Sequence of chain 1.A:
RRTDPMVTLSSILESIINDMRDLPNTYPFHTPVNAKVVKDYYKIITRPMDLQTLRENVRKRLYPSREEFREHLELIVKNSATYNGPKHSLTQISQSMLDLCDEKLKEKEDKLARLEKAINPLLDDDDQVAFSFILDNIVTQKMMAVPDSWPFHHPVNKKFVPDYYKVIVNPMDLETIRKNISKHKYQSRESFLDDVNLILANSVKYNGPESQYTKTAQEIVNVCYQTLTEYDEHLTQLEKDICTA

The protein below binds the small molecule below.
Small molecule (SMILES): [C][C]([C])c1[c][c]c(-c2[c]c([N]C(=O)CNC(=O)C(CN)NC(=O)COCCOCCOCCOCCOCCOCCOCCOCCOCCOCCOCCOCCOCCOCCOCCOCCOCCC(=O)NC(CN)C(=O)NCCC(=O)Nc3cc(-c4ccc(C)c(NS(C)(=O)=O)c4)nn4c(C)nnc34)c3nnc([C])n3n2)[c]c1[N]S([C])(=O)=O

Binding-site contacts:
Ligand atom C14 contacts residue VAL55 of chain 1.A at 3.9 Å (hydrophobic).
Ligand atom C18 contacts residue HIS106 of chain 1.A at 3.5 Å.
Ligand atom S contacts residue PRO50 of chain 1.A at 4.0 Å.
Ligand atom N3 contacts residue TYR101 of chain 1.A at 3.7 Å.
Ligand atom O1 contacts residue ASN52 of chain 1.A at 2.9 Å (h-bond).
Ligand atom C12 contacts residue VAL56 of chain 1.A at 3.6 Å (hydrophobic).
Ligand atom C4 contacts residue ASN102 of chain 1.A at 3.9 Å.
Ligand atom C1 contacts residue LEU108 of chain 1.A at 3.5 Å (hydrophobic).
Ligand atom N contacts residue ASN102 of chain 1.A at 2.9 Å (h-bond).
Ligand atom C9 contacts residue VAL55 of chain 1.A at 4.0 Å (hydrophobic).
Ligand atom N contacts residue LEU108 of chain 1.A at 3.4 Å.
Ligand atom C4 contacts residue LEU108 of chain 1.A at 3.7 Å (hydrophobic).
Ligand atom C17 contacts residue HIS106 of chain 1.A at 3.5 Å.
Ligand atom S contacts residue ASN52 of chain 1.A at 3.8 Å.
Ligand atom C7 contacts residue VAL56 of chain 1.A at 3.6 Å (hydrophobic).
Ligand atom N4 contacts residue ASN102 of chain 1.A at 3.6 Å (h-bond).
Ligand atom C13 contacts residue PRO46 of chain 1.A at 3.2 Å (hydrophobic).
Ligand atom C3 contacts residue VAL56 of chain 1.A at 3.5 Å (hydrophobic).
Ligand atom C15 contacts residue ASN102 of chain 1.A at 3.3 Å.
Ligand atom C13 contacts residue THR49 of chain 1.A at 3.5 Å.
Ligand atom C contacts residue ASN102 of chain 1.A at 3.5 Å.
Ligand atom C10 contacts residue VAL55 of chain 1.A at 3.8 Å (hydrophobic).
Ligand atom N1 contacts residue VAL56 of chain 1.A at 3.7 Å.
Ligand atom C1 contacts residue ASN102 of chain 1.A at 4.0 Å.
Ligand atom N4 contacts residue TYR59 of chain 1.A at 3.8 Å.
Ligand atom O1 contacts residue VAL51 of chain 1.A at 3.6 Å.
Ligand atom C6 contacts residue VAL51 of chain 1.A at 3.4 Å (hydrophobic).
Ligand atom N contacts residue TYR101 of chain 1.A at 3.8 Å.
Ligand atom C2 contacts residue VAL56 of chain 1.A at 3.8 Å (hydrophobic).
Ligand atom C3 contacts residue PRO46 of chain 1.A at 3.9 Å (hydrophobic).
Ligand atom O1 contacts residue VAL56 of chain 1.A at 3.7 Å.
Ligand atom C6 contacts residue PHE47 of chain 1.A at 3.9 Å (hydrophobic).
Ligand atom C6 contacts residue PRO46 of chain 1.A at 3.4 Å (hydrophobic).
Ligand atom C13 contacts residue PRO50 of chain 1.A at 3.6 Å (hydrophobic).
Ligand atom O2 contacts residue THR49 of chain 1.A at 3.7 Å.
Ligand atom N1 contacts residue PRO46 of chain 1.A at 3.5 Å.
Ligand atom O2 contacts residue ASN52 of chain 1.A at 3.7 Å.
Ligand atom N3 contacts residue ASN102 of chain 1.A at 2.9 Å (h-bond).
Ligand atom N6 contacts residue HIS106 of chain 1.A at 3.4 Å (h-bond).
Ligand atom O2 contacts residue PRO50 of chain 1.A at 3.7 Å.